This protein binds this small molecule.
Small molecule (SMILES): CC(=O)N[C@@H]1[C@@H](O)[C@H](O)[C@@H](CO)O[C@H]1O

Binding-site contacts:
Ligand atom C6 contacts residue ASN269 of chain 36.F at 4.3 Å.
Ligand atom C7 contacts residue TRP97 of chain 36.F at 3.3 Å (hydrophobic).
Ligand atom C1 contacts residue ASN269 of chain 36.F at 1.4 Å.
Ligand atom C4 contacts residue TRP97 of chain 36.F at 4.1 Å (hydrophobic).
Ligand atom C2 contacts residue TRP97 of chain 36.F at 3.1 Å (hydrophobic).
Ligand atom C3 contacts residue ASN269 of chain 36.F at 3.1 Å.
Ligand atom C8 contacts residue PRO99 of chain 36.F at 3.9 Å (hydrophobic).
Ligand atom C1 contacts residue TRP97 of chain 36.F at 4.2 Å (hydrophobic).
Ligand atom O7 contacts residue TRP97 of chain 36.F at 3.8 Å.
Ligand atom O4 contacts residue TRP97 of chain 36.F at 3.8 Å.
Ligand atom C8 contacts residue TRP97 of chain 36.F at 4.0 Å (hydrophobic).
Ligand atom O5 contacts residue ASN269 of chain 36.F at 2.4 Å (h-bond).
Ligand atom C2 contacts residue ASN269 of chain 36.F at 2.5 Å.
Ligand atom O3 contacts residue TRP97 of chain 36.F at 2.5 Å (h-bond).
Ligand atom N2 contacts residue TRP97 of chain 36.F at 2.4 Å (h-bond).
Ligand atom O7 contacts residue ASN269 of chain 36.F at 3.4 Å (h-bond).
Ligand atom O3 contacts residue ASN269 of chain 36.F at 4.4 Å.
Ligand atom N2 contacts residue ASN269 of chain 36.F at 2.8 Å (h-bond).
Ligand atom O3 contacts residue PRO95 of chain 36.F at 4.4 Å.
Ligand atom C4 contacts residue ASN269 of chain 36.F at 3.7 Å.
Ligand atom C3 contacts residue TRP97 of chain 36.F at 2.7 Å (hydrophobic).
Ligand atom C7 contacts residue ASN269 of chain 36.F at 3.5 Å.
Ligand atom C5 contacts residue ASN269 of chain 36.F at 3.0 Å.

Sequence of chain 36.F:
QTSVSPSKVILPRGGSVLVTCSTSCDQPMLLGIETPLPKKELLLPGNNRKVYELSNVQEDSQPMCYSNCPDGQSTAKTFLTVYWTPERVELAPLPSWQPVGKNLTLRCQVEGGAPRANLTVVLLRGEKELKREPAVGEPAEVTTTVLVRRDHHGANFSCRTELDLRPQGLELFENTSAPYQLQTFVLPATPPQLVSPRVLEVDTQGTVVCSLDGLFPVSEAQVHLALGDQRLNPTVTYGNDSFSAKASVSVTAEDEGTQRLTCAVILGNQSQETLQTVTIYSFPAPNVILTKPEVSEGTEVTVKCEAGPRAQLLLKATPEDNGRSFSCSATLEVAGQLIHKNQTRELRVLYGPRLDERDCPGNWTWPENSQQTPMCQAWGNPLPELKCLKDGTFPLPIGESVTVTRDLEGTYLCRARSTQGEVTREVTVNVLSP